Sequence of chain 1.C:
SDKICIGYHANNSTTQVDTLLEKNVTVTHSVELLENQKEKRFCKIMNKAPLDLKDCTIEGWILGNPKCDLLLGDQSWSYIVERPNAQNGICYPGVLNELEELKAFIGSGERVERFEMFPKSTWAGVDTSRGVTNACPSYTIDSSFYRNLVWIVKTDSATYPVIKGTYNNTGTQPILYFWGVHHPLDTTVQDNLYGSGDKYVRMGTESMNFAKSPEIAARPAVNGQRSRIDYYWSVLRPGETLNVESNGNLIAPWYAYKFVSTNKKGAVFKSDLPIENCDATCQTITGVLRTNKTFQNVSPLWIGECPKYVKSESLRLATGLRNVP

Binding-site contacts:
Ligand atom C1 contacts residue ASN16 of chain 1.C at 1.5 Å.
Ligand atom O5 contacts residue ASN16 of chain 1.C at 2.4 Å (h-bond).
Ligand atom N2 contacts residue ASN16 of chain 1.C at 3.0 Å (h-bond).
Ligand atom O7 contacts residue ASN16 of chain 1.C at 3.2 Å (h-bond).
Ligand atom C7 contacts residue ASN16 of chain 1.C at 3.3 Å.
Ligand atom C3 contacts residue ASN16 of chain 1.C at 3.9 Å.
Ligand atom C5 contacts residue ASN16 of chain 1.C at 3.7 Å.
Ligand atom C8 contacts residue ASN16 of chain 1.C at 4.5 Å.
Ligand atom C2 contacts residue ASN16 of chain 1.C at 2.6 Å.
Ligand atom C4 contacts residue ASN16 of chain 1.C at 4.2 Å.

A small-molecule ligand and the protein it binds are described below.
Small molecule (SMILES): CC(=O)N[C@@H]1[C@@H](O)[C@H](O)[C@@H](CO)O[C@H]1O